This small molecule binds to this protein.
Small molecule (SMILES): Cc1ncc2n1-c1ccc(Cl)cc1C(c1ccccc1F)=NC2

Binding-site contacts:
Ligand atom CAA contacts residue VAL46 of chain 1.C at 3.4 Å (hydrophobic).
Ligand atom CAI contacts residue LEU51 of chain 1.C at 3.5 Å (hydrophobic).
Ligand atom CAU contacts residue PRO41 of chain 1.C at 3.9 Å (hydrophobic).
Ligand atom CAR contacts residue ILE105 of chain 1.C at 4.2 Å (hydrophobic).
Ligand atom CAV contacts residue LEU51 of chain 1.C at 3.9 Å (hydrophobic).
Ligand atom CLAC contacts residue TRP40 of chain 1.C at 3.5 Å.
Ligand atom CAG contacts residue PRO41 of chain 1.C at 3.7 Å (hydrophobic).
Ligand atom CAI contacts residue PRO41 of chain 1.C at 3.4 Å (hydrophobic).
Ligand atom CAT contacts residue ILE105 of chain 1.C at 3.6 Å (hydrophobic).
Ligand atom CAQ contacts residue ILE105 of chain 1.C at 4.2 Å (hydrophobic).
Ligand atom CAH contacts residue PRO41 of chain 1.C at 3.2 Å (hydrophobic).
Ligand atom CAR contacts residue VAL46 of chain 1.C at 3.8 Å (hydrophobic).
Ligand atom CAE contacts residue MET108 of chain 1.C at 3.6 Å (hydrophobic).
Ligand atom CAK contacts residue LEU51 of chain 1.C at 3.7 Å (hydrophobic).
Ligand atom CAV contacts residue PRO41 of chain 1.C at 4.0 Å (hydrophobic).
Ligand atom CAJ contacts residue TYR98 of chain 1.C at 4.1 Å (hydrophobic).
Ligand atom CAL contacts residue LEU53 of chain 1.C at 4.0 Å (hydrophobic).
Ligand atom CAG contacts residue TRP40 of chain 1.C at 3.9 Å (hydrophobic).
Ligand atom CLAC contacts residue PRO41 of chain 1.C at 4.1 Å.
Ligand atom CAE contacts residue ILE105 of chain 1.C at 3.8 Å (hydrophobic).
Ligand atom CAD contacts residue TRP40 of chain 1.C at 4.1 Å (hydrophobic).
Ligand atom CAO contacts residue ILE105 of chain 1.C at 3.8 Å (hydrophobic).
Ligand atom CAA contacts residue PRO41 of chain 1.C at 3.7 Å (hydrophobic).
Ligand atom CAE contacts residue PRO41 of chain 1.C at 4.1 Å (hydrophobic).
Ligand atom CAA contacts residue PHE42 of chain 1.C at 4.1 Å (hydrophobic).
Ligand atom CAG contacts residue ILE105 of chain 1.C at 3.0 Å (hydrophobic).
Ligand atom CAP contacts residue LEU51 of chain 1.C at 3.5 Å (hydrophobic).
Ligand atom NAW contacts residue ILE105 of chain 1.C at 4.1 Å.
Ligand atom CAE contacts residue TRP40 of chain 1.C at 3.5 Å (hydrophobic).
Ligand atom CAJ contacts residue ASN99 of chain 1.C at 3.4 Å.
Ligand atom NAN contacts residue VAL46 of chain 1.C at 4.1 Å.
Ligand atom CAP contacts residue PRO41 of chain 1.C at 3.8 Å (hydrophobic).
Ligand atom CAU contacts residue ILE105 of chain 1.C at 4.0 Å (hydrophobic).
Ligand atom CAK contacts residue TRP40 of chain 1.C at 4.0 Å (hydrophobic).
Ligand atom CAP contacts residue TRP40 of chain 1.C at 4.2 Å (hydrophobic).
Ligand atom CLAC contacts residue LEU51 of chain 1.C at 3.8 Å.
Ligand atom CAH contacts residue LEU51 of chain 1.C at 3.5 Å (hydrophobic).
Ligand atom NAN contacts residue ASN99 of chain 1.C at 3.7 Å.
Ligand atom CAK contacts residue PRO41 of chain 1.C at 3.8 Å (hydrophobic).
Ligand atom CAI contacts residue VAL46 of chain 1.C at 4.2 Å (hydrophobic).

Sequence of chain 1.C:
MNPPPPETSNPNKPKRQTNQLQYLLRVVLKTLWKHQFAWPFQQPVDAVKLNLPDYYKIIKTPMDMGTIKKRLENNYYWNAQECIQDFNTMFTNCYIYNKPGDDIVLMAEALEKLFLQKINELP